Binding-site contacts:
Ligand atom O5 contacts residue ILE292 of chain 1.M at 3.9 Å.
Ligand atom C3 contacts residue ASN271 of chain 1.M at 3.9 Å.
Ligand atom C5 contacts residue ASN271 of chain 1.M at 3.8 Å.
Ligand atom C8 contacts residue ASN271 of chain 1.M at 3.8 Å.
Ligand atom C2 contacts residue ASN271 of chain 1.M at 2.6 Å.
Ligand atom C1 contacts residue ASN271 of chain 1.M at 1.5 Å.
Ligand atom C1 contacts residue ILE292 of chain 1.M at 4.4 Å (hydrophobic).
Ligand atom O7 contacts residue ASN271 of chain 1.M at 3.5 Å (h-bond).
Ligand atom O5 contacts residue ASN271 of chain 1.M at 2.5 Å (h-bond).
Ligand atom C4 contacts residue ASN271 of chain 1.M at 4.4 Å.
Ligand atom C7 contacts residue ASN271 of chain 1.M at 3.4 Å.
Ligand atom N2 contacts residue ASN271 of chain 1.M at 3.0 Å (h-bond).
Ligand atom C8 contacts residue VAL410 of chain 1.M at 3.8 Å (hydrophobic).

Sequence of chain 1.M:
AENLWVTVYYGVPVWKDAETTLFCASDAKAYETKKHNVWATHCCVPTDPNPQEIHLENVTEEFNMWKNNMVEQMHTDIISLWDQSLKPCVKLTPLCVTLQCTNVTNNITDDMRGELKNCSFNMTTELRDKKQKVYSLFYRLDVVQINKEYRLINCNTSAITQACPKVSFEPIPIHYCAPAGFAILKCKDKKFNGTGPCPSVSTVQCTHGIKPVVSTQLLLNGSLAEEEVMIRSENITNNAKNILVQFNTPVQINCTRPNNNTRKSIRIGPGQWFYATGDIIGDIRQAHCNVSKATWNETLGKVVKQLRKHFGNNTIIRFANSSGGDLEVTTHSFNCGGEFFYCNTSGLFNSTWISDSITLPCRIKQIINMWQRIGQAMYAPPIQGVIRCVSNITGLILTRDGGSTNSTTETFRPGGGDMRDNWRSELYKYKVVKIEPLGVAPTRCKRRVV

A small-molecule ligand and the protein it binds are described below.
Small molecule (SMILES): CC(=O)N[C@H]1[C@H](O[C@H]2[C@H](O)[C@@H](NC(C)=O)CO[C@@H]2CO)O[C@H](CO)[C@@H](O)[C@@H]1O